Binding-site contacts:
Ligand atom C1 contacts residue THR120 of chain 20.A at 4.4 Å.
Ligand atom C4 contacts residue ASN118 of chain 20.A at 4.2 Å.
Ligand atom C1 contacts residue ASN118 of chain 20.A at 1.4 Å.
Ligand atom O7 contacts residue TYR90 of chain 20.A at 3.8 Å.
Ligand atom C7 contacts residue TYR90 of chain 20.A at 4.2 Å (hydrophobic).
Ligand atom O7 contacts residue ASP67 of chain 20.A at 2.8 Å (salt-bridge).
Ligand atom N2 contacts residue TYR90 of chain 20.A at 4.2 Å.
Ligand atom O6 contacts residue THR89 of chain 20.A at 4.0 Å.
Ligand atom O7 contacts residue ASN118 of chain 20.A at 4.3 Å.
Ligand atom C1 contacts residue THR89 of chain 20.A at 4.2 Å.
Ligand atom C5 contacts residue THR89 of chain 20.A at 4.5 Å.
Ligand atom O5 contacts residue ASN118 of chain 20.A at 2.4 Å (h-bond).
Ligand atom O6 contacts residue THR120 of chain 20.A at 3.1 Å (h-bond).
Ligand atom N2 contacts residue ASN118 of chain 20.A at 2.9 Å (h-bond).
Ligand atom C5 contacts residue THR120 of chain 20.A at 4.0 Å.
Ligand atom O5 contacts residue THR89 of chain 20.A at 4.5 Å.
Ligand atom C6 contacts residue THR120 of chain 20.A at 3.4 Å.
Ligand atom C3 contacts residue ASN118 of chain 20.A at 3.8 Å.
Ligand atom C6 contacts residue PHE119 of chain 20.A at 4.2 Å (hydrophobic).
Ligand atom C8 contacts residue ASN118 of chain 20.A at 3.6 Å.
Ligand atom N2 contacts residue ASP67 of chain 20.A at 4.5 Å.
Ligand atom O6 contacts residue PHE119 of chain 20.A at 3.0 Å (h-bond).
Ligand atom O5 contacts residue PHE119 of chain 20.A at 4.1 Å.
Ligand atom C8 contacts residue SER66 of chain 20.A at 3.3 Å.
Ligand atom C8 contacts residue ASP67 of chain 20.A at 3.3 Å.
Ligand atom C7 contacts residue ASP67 of chain 20.A at 3.3 Å.
Ligand atom C7 contacts residue ASN118 of chain 20.A at 3.4 Å.
Ligand atom O5 contacts residue THR120 of chain 20.A at 3.2 Å (h-bond).
Ligand atom C2 contacts residue ASN118 of chain 20.A at 2.4 Å.
Ligand atom C5 contacts residue ASN118 of chain 20.A at 3.6 Å.

This protein binds this small molecule.
Small molecule (SMILES): CC(=O)N[C@@H]1[C@@H](O)[C@H](O)[C@@H](CO)O[C@H]1O

Sequence of chain 20.A:
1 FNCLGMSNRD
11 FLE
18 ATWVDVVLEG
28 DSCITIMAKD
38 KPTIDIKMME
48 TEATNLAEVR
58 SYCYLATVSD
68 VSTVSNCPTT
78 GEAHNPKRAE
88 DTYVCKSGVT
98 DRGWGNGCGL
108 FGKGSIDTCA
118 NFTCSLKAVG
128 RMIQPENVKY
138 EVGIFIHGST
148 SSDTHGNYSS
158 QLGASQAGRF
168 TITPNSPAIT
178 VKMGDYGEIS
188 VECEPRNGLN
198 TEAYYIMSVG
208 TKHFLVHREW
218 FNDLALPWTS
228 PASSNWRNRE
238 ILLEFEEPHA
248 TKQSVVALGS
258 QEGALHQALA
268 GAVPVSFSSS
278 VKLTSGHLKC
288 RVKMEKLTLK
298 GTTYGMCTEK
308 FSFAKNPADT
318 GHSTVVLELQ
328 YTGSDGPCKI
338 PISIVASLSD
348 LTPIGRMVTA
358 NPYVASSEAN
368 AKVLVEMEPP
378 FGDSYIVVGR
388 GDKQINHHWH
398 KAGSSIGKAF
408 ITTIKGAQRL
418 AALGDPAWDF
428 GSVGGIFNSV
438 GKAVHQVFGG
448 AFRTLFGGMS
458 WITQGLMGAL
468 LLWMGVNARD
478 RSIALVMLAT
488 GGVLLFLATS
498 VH